Binding-site contacts:
Ligand atom O19 contacts residue ALA53 of chain 2.A at 3.7 Å.
Ligand atom O21 contacts residue LEU110 of chain 2.A at 3.5 Å.
Ligand atom O21 contacts residue MET111 of chain 2.A at 2.7 Å (h-bond).
Ligand atom O20 contacts residue MET111 of chain 2.A at 3.5 Å (h-bond).
Ligand atom C10 contacts residue VAL158 of chain 2.A at 3.8 Å (hydrophobic).
Ligand atom C2 contacts residue ASP169 of chain 2.A at 3.5 Å.
Ligand atom O20 contacts residue ILE86 of chain 2.A at 3.8 Å.
Ligand atom O23 contacts residue ALA113 of chain 2.A at 3.4 Å.
Ligand atom C3 contacts residue LYS55 of chain 2.A at 3.9 Å.
Ligand atom C4 contacts residue MET108 of chain 2.A at 3.9 Å (hydrophobic).
Ligand atom C11 contacts residue ALA53 of chain 2.A at 4.0 Å (hydrophobic).
Ligand atom O19 contacts residue ILE86 of chain 2.A at 3.8 Å.
Ligand atom O20 contacts residue GLU109 of chain 2.A at 2.9 Å (salt-bridge).
Ligand atom C10 contacts residue ILE32 of chain 2.A at 4.0 Å (hydrophobic).
Ligand atom C14 contacts residue VAL158 of chain 2.A at 4.0 Å (hydrophobic).
Ligand atom O18 contacts residue LYS55 of chain 2.A at 2.8 Å (salt-bridge).
Ligand atom O23 contacts residue MET111 of chain 2.A at 3.5 Å (h-bond).
Ligand atom O19 contacts residue GLU109 of chain 2.A at 3.9 Å.
Ligand atom C3 contacts residue ASP169 of chain 2.A at 3.4 Å.
Ligand atom C2 contacts residue VAL40 of chain 2.A at 4.0 Å (hydrophobic).
Ligand atom C9 contacts residue ILE32 of chain 2.A at 3.9 Å (hydrophobic).
Ligand atom O18 contacts residue GLU73 of chain 2.A at 3.2 Å (salt-bridge).
Ligand atom O17 contacts residue MET108 of chain 2.A at 3.3 Å (h-bond).
Ligand atom C5 contacts residue MET108 of chain 2.A at 3.7 Å (hydrophobic).
Ligand atom O20 contacts residue LEU110 of chain 2.A at 3.8 Å.
Ligand atom C1 contacts residue VAL40 of chain 2.A at 3.7 Å (hydrophobic).
Ligand atom C6 contacts residue LEU168 of chain 2.A at 3.5 Å (hydrophobic).
Ligand atom O20 contacts residue ALA53 of chain 2.A at 3.7 Å.
Ligand atom C5 contacts residue LEU168 of chain 2.A at 3.4 Å (hydrophobic).
Ligand atom O17 contacts residue ASP169 of chain 2.A at 3.7 Å.
Ligand atom O8 contacts residue LEU168 of chain 2.A at 3.9 Å.
Ligand atom O22 contacts residue ASN114 of chain 2.A at 3.5 Å (h-bond).
Ligand atom C7 contacts residue LEU168 of chain 2.A at 3.4 Å (hydrophobic).
Ligand atom O17 contacts residue GLU73 of chain 2.A at 3.5 Å (salt-bridge).
Ligand atom O18 contacts residue ASP169 of chain 2.A at 2.7 Å (salt-bridge).
Ligand atom C12 contacts residue LEU168 of chain 2.A at 3.5 Å (hydrophobic).
Ligand atom C13 contacts residue VAL158 of chain 2.A at 3.8 Å (hydrophobic).
Ligand atom O23 contacts residue ASP112 of chain 2.A at 3.6 Å.
Ligand atom O19 contacts residue LEU168 of chain 2.A at 3.7 Å.
Ligand atom O19 contacts residue MET108 of chain 2.A at 3.7 Å.

The protein below binds the small molecule below.
Small molecule (SMILES): O=c1c(O)c(-c2ccc(O)c(O)c2)oc2cc(O)c(O)c(O)c12

Sequence of chain 2.A:
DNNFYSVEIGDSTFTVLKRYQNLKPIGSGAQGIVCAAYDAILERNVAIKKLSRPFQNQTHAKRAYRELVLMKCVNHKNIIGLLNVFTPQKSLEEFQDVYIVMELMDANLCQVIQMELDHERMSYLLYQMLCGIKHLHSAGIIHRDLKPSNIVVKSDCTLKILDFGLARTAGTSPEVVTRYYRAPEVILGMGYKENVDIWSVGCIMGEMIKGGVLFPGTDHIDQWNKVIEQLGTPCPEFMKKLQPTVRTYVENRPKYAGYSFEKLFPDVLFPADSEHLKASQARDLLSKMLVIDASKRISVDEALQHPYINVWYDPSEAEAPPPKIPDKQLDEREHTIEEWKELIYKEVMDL